Sequence of chain 1.A:
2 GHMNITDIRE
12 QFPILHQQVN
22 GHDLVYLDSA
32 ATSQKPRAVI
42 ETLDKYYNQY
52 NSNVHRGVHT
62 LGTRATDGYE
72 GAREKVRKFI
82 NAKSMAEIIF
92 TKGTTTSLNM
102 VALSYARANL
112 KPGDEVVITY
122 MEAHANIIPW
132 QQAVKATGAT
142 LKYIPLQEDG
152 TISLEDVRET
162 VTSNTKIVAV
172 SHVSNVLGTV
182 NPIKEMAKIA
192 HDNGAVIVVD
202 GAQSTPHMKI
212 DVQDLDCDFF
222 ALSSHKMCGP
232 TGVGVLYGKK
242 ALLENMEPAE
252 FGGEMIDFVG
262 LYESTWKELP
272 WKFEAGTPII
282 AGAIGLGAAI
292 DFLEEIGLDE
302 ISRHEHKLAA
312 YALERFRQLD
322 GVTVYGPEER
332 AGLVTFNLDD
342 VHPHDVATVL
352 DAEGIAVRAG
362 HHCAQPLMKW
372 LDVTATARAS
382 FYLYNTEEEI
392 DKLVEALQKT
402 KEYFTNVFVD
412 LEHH

Binding-site contacts:
Ligand atom O3P contacts residue HIS226 of chain 1.A at 2.8 Å (h-bond).
Ligand atom P contacts residue SER224 of chain 1.A at 3.5 Å.
Ligand atom C2 contacts residue ASP201 of chain 1.A at 3.7 Å.
Ligand atom O3 contacts residue ASN176 of chain 1.A at 3.2 Å.
Ligand atom C contacts residue ARG359 of chain 1.A at 3.4 Å.
Ligand atom O contacts residue ASN176 of chain 1.A at 2.8 Å (h-bond).
Ligand atom O3 contacts residue LYS227 of chain 1.A at 2.7 Å (salt-bridge).
Ligand atom O contacts residue ARG359 of chain 1.A at 3.3 Å (salt-bridge).
Ligand atom CB contacts residue ASN54 of chain 2.A at 3.5 Å.
Ligand atom C contacts residue ALA31 of chain 1.A at 3.7 Å (hydrophobic).
Ligand atom C3 contacts residue ALA203 of chain 1.A at 3.7 Å (hydrophobic).
Ligand atom CB contacts residue ALA32 of chain 1.A at 3.7 Å (hydrophobic).
Ligand atom OG contacts residue ASN54 of chain 2.A at 3.1 Å (h-bond).
Ligand atom N1 contacts residue ALA203 of chain 1.A at 3.5 Å.
Ligand atom ND contacts residue ARG359 of chain 1.A at 2.8 Å (salt-bridge).
Ligand atom ND contacts residue ARG379 of chain 1.A at 3.7 Å.
Ligand atom N1 contacts residue ASP201 of chain 1.A at 2.7 Å (salt-bridge).
Ligand atom O1P contacts residue THR96 of chain 1.A at 2.6 Å (h-bond).
Ligand atom C5 contacts residue ALA203 of chain 1.A at 3.8 Å (hydrophobic).
Ligand atom O3P contacts residue SER224 of chain 1.A at 2.4 Å (h-bond).
Ligand atom O2P contacts residue HIS226 of chain 1.A at 3.8 Å.
Ligand atom P contacts residue THR278 of chain 2.A at 3.8 Å.
Ligand atom C6 contacts residue ALA203 of chain 1.A at 3.7 Å (hydrophobic).
Ligand atom C5A contacts residue THR96 of chain 1.A at 3.7 Å.
Ligand atom C3 contacts residue LYS227 of chain 1.A at 3.6 Å.
Ligand atom C6 contacts residue ASP201 of chain 1.A at 3.3 Å.
Ligand atom ND contacts residue ALA32 of chain 1.A at 3.5 Å.
Ligand atom C2 contacts residue ALA203 of chain 1.A at 3.6 Å (hydrophobic).
Ligand atom N contacts residue LYS227 of chain 1.A at 3.8 Å.
Ligand atom O contacts residue ARG379 of chain 1.A at 2.7 Å (salt-bridge).
Ligand atom O4P contacts residue SER224 of chain 1.A at 3.7 Å.
Ligand atom O2P contacts residue THR278 of chain 2.A at 2.5 Å (h-bond).
Ligand atom OG contacts residue ARG57 of chain 2.A at 3.6 Å (salt-bridge).
Ligand atom O2P contacts residue GLY277 of chain 2.A at 3.7 Å.
Ligand atom P contacts residue THR96 of chain 1.A at 3.7 Å.
Ligand atom O1P contacts residue THR95 of chain 1.A at 3.6 Å.
Ligand atom OG contacts residue ALA32 of chain 1.A at 3.5 Å.
Ligand atom C4A contacts residue LYS227 of chain 1.A at 3.8 Å.
Ligand atom O4P contacts residue THR95 of chain 1.A at 3.8 Å.
Ligand atom CA contacts residue ALA31 of chain 1.A at 3.7 Å (hydrophobic).

Sequence of chain 2.A:
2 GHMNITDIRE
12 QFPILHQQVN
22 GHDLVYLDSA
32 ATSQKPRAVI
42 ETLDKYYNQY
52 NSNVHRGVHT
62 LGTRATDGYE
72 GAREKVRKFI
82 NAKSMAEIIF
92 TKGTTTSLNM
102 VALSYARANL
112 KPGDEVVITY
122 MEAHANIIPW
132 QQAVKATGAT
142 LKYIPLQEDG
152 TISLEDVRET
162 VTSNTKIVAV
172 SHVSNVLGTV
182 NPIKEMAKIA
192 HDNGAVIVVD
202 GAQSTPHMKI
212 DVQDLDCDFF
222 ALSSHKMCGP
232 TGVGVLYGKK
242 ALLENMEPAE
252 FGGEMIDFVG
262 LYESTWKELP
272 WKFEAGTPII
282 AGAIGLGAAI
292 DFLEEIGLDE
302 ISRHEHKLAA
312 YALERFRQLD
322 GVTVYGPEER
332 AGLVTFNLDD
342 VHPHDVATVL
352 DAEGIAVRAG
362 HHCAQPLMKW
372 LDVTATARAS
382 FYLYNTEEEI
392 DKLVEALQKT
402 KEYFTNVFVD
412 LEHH

This small molecule binds to this protein.
Small molecule (SMILES): Cc1ncc(COP(=O)(O)O)c(CNc2co[nH]c2=O)c1O